Sequence of chain 1.B:
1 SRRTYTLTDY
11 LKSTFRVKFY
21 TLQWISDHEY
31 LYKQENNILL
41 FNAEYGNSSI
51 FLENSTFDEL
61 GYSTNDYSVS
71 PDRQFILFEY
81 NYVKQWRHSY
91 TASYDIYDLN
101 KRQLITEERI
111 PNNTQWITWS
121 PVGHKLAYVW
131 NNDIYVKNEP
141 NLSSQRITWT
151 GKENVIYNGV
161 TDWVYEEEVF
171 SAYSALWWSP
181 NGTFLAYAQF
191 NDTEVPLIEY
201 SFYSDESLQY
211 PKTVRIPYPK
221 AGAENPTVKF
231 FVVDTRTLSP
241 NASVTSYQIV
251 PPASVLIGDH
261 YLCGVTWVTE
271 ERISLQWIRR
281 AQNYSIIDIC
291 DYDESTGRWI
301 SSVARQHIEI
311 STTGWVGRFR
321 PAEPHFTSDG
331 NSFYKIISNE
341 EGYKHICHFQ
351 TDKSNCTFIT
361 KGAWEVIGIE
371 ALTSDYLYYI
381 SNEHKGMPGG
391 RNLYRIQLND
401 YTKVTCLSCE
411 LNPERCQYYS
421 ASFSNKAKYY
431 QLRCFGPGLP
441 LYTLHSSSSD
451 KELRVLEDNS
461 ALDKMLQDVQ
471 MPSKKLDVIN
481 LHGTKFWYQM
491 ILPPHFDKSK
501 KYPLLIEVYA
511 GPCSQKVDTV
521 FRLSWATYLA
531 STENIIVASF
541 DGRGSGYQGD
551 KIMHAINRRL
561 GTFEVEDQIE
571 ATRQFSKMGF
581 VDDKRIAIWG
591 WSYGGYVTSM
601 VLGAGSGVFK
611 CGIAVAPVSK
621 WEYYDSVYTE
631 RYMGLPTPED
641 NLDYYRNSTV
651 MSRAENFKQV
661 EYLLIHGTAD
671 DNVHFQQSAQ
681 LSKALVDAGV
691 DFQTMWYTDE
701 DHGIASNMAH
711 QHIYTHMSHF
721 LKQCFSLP

A protein and the small-molecule ligand that binds it are described below.
Small molecule (SMILES): CC(=O)N[C@@H]1[C@@H](O)[C@H](O)[C@@H](CO)O[C@H]1O

Binding-site contacts:
Ligand atom C7 contacts residue THR312 of chain 1.B at 4.2 Å.
Ligand atom C8 contacts residue THR312 of chain 1.B at 3.8 Å.
Ligand atom O5 contacts residue ASN283 of chain 1.B at 2.4 Å (h-bond).
Ligand atom O6 contacts residue ASP640 of chain 1.B at 4.5 Å.
Ligand atom O5 contacts residue ALA281 of chain 1.B at 4.5 Å.
Ligand atom N2 contacts residue SER311 of chain 1.B at 4.3 Å.
Ligand atom O7 contacts residue SER311 of chain 1.B at 3.9 Å.
Ligand atom C8 contacts residue SER311 of chain 1.B at 3.3 Å.
Ligand atom C7 contacts residue SER311 of chain 1.B at 3.6 Å.
Ligand atom O7 contacts residue ASN283 of chain 1.B at 4.0 Å.
Ligand atom C5 contacts residue ASN283 of chain 1.B at 3.7 Å.
Ligand atom C8 contacts residue ILE310 of chain 1.B at 4.1 Å (hydrophobic).
Ligand atom C7 contacts residue ASN283 of chain 1.B at 3.6 Å.
Ligand atom O7 contacts residue THR312 of chain 1.B at 3.8 Å.
Ligand atom C3 contacts residue ASN283 of chain 1.B at 3.8 Å.
Ligand atom C2 contacts residue ASN283 of chain 1.B at 2.4 Å.
Ligand atom C4 contacts residue ASN283 of chain 1.B at 4.2 Å.
Ligand atom O6 contacts residue ARG558 of chain 1.B at 3.7 Å.
Ligand atom N2 contacts residue ASN283 of chain 1.B at 2.8 Å (h-bond).
Ligand atom C1 contacts residue ASN283 of chain 1.B at 1.4 Å.